Binding-site contacts:
Ligand atom N2 contacts residue ASN464 of chain 1.A at 3.0 Å (h-bond).
Ligand atom C8 contacts residue ASN464 of chain 1.A at 4.0 Å.
Ligand atom C7 contacts residue SER462 of chain 1.A at 4.2 Å.
Ligand atom C7 contacts residue ASN464 of chain 1.A at 3.1 Å.
Ligand atom C8 contacts residue LEU463 of chain 1.A at 4.1 Å (hydrophobic).
Ligand atom C4 contacts residue ASN464 of chain 1.A at 4.2 Å.
Ligand atom O5 contacts residue ASN464 of chain 1.A at 2.4 Å (h-bond).
Ligand atom C1 contacts residue SER462 of chain 1.A at 4.4 Å.
Ligand atom C2 contacts residue ASN464 of chain 1.A at 2.5 Å.
Ligand atom N2 contacts residue SER462 of chain 1.A at 4.0 Å.
Ligand atom C1 contacts residue ASN464 of chain 1.A at 1.4 Å.
Ligand atom O7 contacts residue ASN464 of chain 1.A at 3.2 Å (h-bond).
Ligand atom C5 contacts residue ASN464 of chain 1.A at 3.7 Å.
Ligand atom C3 contacts residue ASN464 of chain 1.A at 3.9 Å.
Ligand atom C8 contacts residue SER462 of chain 1.A at 3.5 Å.

Sequence of chain 1.A:
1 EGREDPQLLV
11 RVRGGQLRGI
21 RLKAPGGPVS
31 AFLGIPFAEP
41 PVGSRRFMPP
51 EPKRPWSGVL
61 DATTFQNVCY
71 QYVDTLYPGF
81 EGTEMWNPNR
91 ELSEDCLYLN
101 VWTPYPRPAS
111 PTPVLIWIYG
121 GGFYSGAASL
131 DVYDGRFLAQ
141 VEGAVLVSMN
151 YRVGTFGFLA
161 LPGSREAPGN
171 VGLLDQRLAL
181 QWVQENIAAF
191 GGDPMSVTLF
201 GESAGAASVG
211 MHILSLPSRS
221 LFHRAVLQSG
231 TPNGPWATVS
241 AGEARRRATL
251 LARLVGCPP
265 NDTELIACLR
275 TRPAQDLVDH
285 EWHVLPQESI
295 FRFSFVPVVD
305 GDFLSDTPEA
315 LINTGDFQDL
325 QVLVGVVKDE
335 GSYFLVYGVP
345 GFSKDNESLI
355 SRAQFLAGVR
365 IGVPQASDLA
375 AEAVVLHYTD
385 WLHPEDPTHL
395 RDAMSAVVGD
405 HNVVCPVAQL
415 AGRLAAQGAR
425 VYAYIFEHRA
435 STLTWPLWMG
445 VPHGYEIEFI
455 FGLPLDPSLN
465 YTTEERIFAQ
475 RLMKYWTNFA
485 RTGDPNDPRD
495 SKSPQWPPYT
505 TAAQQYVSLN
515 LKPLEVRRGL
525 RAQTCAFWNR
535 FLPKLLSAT

The protein below binds the small molecule below.
Small molecule (SMILES): CC(=O)N[C@@H]1[C@@H](O)[C@H](O)[C@@H](CO)O[C@H]1O